Binding-site contacts:
Ligand atom C7 contacts residue ASN874 of chain 1.A at 3.7 Å.
Ligand atom O7 contacts residue ASN321 of chain 1.A at 4.3 Å.
Ligand atom C8 contacts residue GLY320 of chain 1.A at 3.6 Å.
Ligand atom C4 contacts residue ASN874 of chain 1.A at 4.2 Å.
Ligand atom N2 contacts residue ASN874 of chain 1.A at 2.9 Å (h-bond).
Ligand atom C5 contacts residue ASN874 of chain 1.A at 3.6 Å.
Ligand atom C3 contacts residue ASN874 of chain 1.A at 3.8 Å.
Ligand atom O7 contacts residue ASN874 of chain 1.A at 3.9 Å.
Ligand atom C8 contacts residue VAL324 of chain 1.A at 4.3 Å (hydrophobic).
Ligand atom O5 contacts residue ASN874 of chain 1.A at 2.3 Å (h-bond).
Ligand atom O7 contacts residue GLY320 of chain 1.A at 3.4 Å.
Ligand atom C7 contacts residue GLY320 of chain 1.A at 3.9 Å.
Ligand atom C1 contacts residue ASN874 of chain 1.A at 1.4 Å.
Ligand atom C2 contacts residue ASN874 of chain 1.A at 2.5 Å.

Sequence of chain 1.A:
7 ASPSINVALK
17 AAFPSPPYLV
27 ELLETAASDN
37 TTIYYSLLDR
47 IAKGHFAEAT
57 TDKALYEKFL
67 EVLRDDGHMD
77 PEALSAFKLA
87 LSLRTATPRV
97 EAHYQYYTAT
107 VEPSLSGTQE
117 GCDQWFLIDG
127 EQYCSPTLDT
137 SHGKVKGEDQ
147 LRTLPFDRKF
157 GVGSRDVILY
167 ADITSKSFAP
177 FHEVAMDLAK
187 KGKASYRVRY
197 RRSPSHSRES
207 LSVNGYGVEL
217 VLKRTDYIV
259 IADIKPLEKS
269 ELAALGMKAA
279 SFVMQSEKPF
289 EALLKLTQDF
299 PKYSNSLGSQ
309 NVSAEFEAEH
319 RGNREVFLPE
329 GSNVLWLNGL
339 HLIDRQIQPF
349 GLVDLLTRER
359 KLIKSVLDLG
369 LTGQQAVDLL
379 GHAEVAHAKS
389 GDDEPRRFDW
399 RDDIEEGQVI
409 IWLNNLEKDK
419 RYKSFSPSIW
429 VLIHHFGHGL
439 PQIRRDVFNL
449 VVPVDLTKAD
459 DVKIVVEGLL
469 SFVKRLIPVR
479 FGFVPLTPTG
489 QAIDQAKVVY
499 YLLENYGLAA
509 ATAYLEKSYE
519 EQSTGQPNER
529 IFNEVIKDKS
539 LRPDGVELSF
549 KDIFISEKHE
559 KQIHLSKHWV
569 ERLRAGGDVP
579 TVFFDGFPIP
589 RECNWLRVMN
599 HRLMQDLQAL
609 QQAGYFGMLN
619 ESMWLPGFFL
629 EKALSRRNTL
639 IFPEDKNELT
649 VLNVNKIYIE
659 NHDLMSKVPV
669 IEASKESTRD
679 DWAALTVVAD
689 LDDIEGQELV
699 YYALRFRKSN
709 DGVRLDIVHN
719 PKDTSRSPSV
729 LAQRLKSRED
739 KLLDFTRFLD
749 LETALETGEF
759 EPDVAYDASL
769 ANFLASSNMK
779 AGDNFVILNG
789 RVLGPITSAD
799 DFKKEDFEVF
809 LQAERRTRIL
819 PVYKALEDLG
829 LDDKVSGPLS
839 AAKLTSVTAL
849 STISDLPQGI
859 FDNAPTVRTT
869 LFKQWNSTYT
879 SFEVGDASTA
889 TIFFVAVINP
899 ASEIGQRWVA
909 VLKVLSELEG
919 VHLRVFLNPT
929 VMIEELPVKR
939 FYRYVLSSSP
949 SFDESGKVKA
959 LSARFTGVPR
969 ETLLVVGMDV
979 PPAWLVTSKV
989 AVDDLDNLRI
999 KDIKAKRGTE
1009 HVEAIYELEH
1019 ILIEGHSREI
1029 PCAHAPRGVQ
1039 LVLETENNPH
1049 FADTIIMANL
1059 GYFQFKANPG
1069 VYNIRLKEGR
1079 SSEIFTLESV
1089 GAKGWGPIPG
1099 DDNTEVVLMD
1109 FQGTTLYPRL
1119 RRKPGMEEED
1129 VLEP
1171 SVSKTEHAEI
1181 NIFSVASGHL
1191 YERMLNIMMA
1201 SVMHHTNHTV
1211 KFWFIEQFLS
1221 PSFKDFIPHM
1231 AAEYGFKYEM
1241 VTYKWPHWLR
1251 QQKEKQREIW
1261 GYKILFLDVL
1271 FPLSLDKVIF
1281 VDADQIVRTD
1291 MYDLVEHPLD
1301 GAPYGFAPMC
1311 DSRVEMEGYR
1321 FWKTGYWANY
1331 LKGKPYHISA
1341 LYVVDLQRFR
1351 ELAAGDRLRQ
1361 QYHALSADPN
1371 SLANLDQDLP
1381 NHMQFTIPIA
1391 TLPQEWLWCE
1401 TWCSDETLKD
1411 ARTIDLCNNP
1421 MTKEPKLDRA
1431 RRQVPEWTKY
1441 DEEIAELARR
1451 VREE

The protein below binds the small molecule below.
Small molecule (SMILES): CC(=O)N[C@@H]1[C@@H](O)[C@H](O)[C@@H](CO)O[C@H]1O